The protein below binds the small molecule below.
Small molecule (SMILES): O=[N+]([O-])c1ccc(O[C@H]2O[C@H](CO)[C@@H](O)[C@H](O)[C@H]2O)cc1

Binding-site contacts:
Ligand atom O4 contacts residue GLU331 of chain 1.A at 2.8 Å (salt-bridge).
Ligand atom C11 contacts residue GLY322 of chain 1.A at 3.3 Å.
Ligand atom C5 contacts residue MET275 of chain 1.A at 3.6 Å (hydrophobic).
Ligand atom C12 contacts residue GLY322 of chain 1.A at 3.9 Å.
Ligand atom O8 contacts residue GLY322 of chain 1.A at 3.3 Å.
Ligand atom C6 contacts residue MET275 of chain 1.A at 3.8 Å (hydrophobic).
Ligand atom O7 contacts residue LYS278 of chain 1.A at 3.2 Å (salt-bridge).
Ligand atom C1 contacts residue ASN319 of chain 1.A at 3.4 Å.
Ligand atom C11 contacts residue LYS278 of chain 1.A at 3.4 Å.
Ligand atom O8 contacts residue LYS278 of chain 1.A at 3.5 Å (salt-bridge).
Ligand atom N1 contacts residue LYS278 of chain 1.A at 3.4 Å (salt-bridge).
Ligand atom O8 contacts residue LYS321 of chain 1.A at 3.8 Å.
Ligand atom O2 contacts residue ASN319 of chain 1.A at 3.7 Å.
Ligand atom C3 contacts residue GLU318 of chain 1.A at 3.5 Å.
Ligand atom O6 contacts residue SER274 of chain 1.A at 2.5 Å (h-bond).
Ligand atom O6 contacts residue LYS278 of chain 1.A at 2.6 Å (salt-bridge).
Ligand atom C4 contacts residue GLU331 of chain 1.A at 3.5 Å.
Ligand atom C6 contacts residue LYS278 of chain 1.A at 3.8 Å.
Ligand atom C5 contacts residue LYS278 of chain 1.A at 3.8 Å.
Ligand atom O3 contacts residue GLU331 of chain 1.A at 3.8 Å.
Ligand atom C3 contacts residue GLU331 of chain 1.A at 3.3 Å.
Ligand atom O8 contacts residue GLN279 of chain 1.A at 3.3 Å.
Ligand atom O3 contacts residue GLU318 of chain 1.A at 2.7 Å (salt-bridge).
Ligand atom O2 contacts residue LYS320 of chain 1.A at 3.5 Å.
Ligand atom C9 contacts residue LYS320 of chain 1.A at 3.7 Å.
Ligand atom C8 contacts residue LYS320 of chain 1.A at 3.2 Å.
Ligand atom N1 contacts residue LYS321 of chain 1.A at 3.9 Å.
Ligand atom C6 contacts residue SER274 of chain 1.A at 3.4 Å.
Ligand atom C1 contacts residue LYS278 of chain 1.A at 3.9 Å.
Ligand atom C7 contacts residue LYS320 of chain 1.A at 3.6 Å.
Ligand atom O5 contacts residue LYS278 of chain 1.A at 2.9 Å (salt-bridge).
Ligand atom C2 contacts residue GLU318 of chain 1.A at 3.7 Å.
Ligand atom O1 contacts residue LYS320 of chain 1.A at 3.9 Å.
Ligand atom C12 contacts residue LYS278 of chain 1.A at 3.4 Å.
Ligand atom C10 contacts residue LYS278 of chain 1.A at 3.7 Å.
Ligand atom C7 contacts residue LYS278 of chain 1.A at 3.6 Å.
Ligand atom O1 contacts residue LYS278 of chain 1.A at 3.7 Å.
Ligand atom N1 contacts residue GLY322 of chain 1.A at 3.8 Å.
Ligand atom O2 contacts residue GLU318 of chain 1.A at 3.0 Å (salt-bridge).
Ligand atom C10 contacts residue GLY322 of chain 1.A at 3.7 Å.

Sequence of chain 1.A:
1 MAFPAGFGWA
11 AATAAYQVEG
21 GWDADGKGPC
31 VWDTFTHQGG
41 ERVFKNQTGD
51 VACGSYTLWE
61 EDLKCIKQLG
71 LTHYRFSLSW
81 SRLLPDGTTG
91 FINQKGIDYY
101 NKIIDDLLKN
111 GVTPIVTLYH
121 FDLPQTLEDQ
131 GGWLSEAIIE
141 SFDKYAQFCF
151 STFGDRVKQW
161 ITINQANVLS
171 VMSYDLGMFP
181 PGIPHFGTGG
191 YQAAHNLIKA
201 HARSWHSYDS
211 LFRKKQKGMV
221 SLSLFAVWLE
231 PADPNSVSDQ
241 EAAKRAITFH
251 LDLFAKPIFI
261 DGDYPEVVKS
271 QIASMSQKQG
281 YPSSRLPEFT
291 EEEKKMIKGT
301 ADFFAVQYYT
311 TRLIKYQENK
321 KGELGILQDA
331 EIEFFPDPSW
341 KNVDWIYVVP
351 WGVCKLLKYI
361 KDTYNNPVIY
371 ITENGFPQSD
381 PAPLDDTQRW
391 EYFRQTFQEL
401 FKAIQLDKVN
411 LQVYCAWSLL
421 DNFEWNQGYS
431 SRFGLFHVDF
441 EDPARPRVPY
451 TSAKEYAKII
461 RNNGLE